Binding-site contacts:
Ligand atom C15 contacts residue PRO349 of chain 1.B at 3.9 Å (hydrophobic).
Ligand atom C7 contacts residue ILE352 of chain 1.B at 3.8 Å (hydrophobic).
Ligand atom C7 contacts residue PHE353 of chain 1.B at 3.6 Å (hydrophobic).
Ligand atom C6 contacts residue PHE353 of chain 1.B at 3.8 Å (hydrophobic).
Ligand atom C7 contacts residue PRO349 of chain 1.B at 4.2 Å (hydrophobic).
Ligand atom C15 contacts residue ILE352 of chain 1.B at 3.8 Å (hydrophobic).
Ligand atom C26 contacts residue PRO349 of chain 1.B at 3.7 Å (hydrophobic).
Ligand atom C14 contacts residue PRO349 of chain 1.B at 4.3 Å (hydrophobic).
Ligand atom C2 contacts residue PHE353 of chain 1.B at 4.1 Å (hydrophobic).
Ligand atom C26 contacts residue VAL345 of chain 1.B at 3.5 Å (hydrophobic).
Ligand atom C5 contacts residue PHE353 of chain 1.B at 3.9 Å (hydrophobic).
Ligand atom C4 contacts residue VAL356 of chain 1.B at 4.0 Å (hydrophobic).
Ligand atom C16 contacts residue PRO349 of chain 1.B at 3.8 Å (hydrophobic).
Ligand atom C8 contacts residue PHE353 of chain 1.B at 4.4 Å (hydrophobic).
Ligand atom C26 contacts residue VAL344 of chain 1.B at 3.6 Å (hydrophobic).
Ligand atom C9 contacts residue PHE353 of chain 1.B at 4.0 Å (hydrophobic).
Ligand atom C4 contacts residue PHE353 of chain 1.B at 4.3 Å (hydrophobic).
Ligand atom C26 contacts residue THR348 of chain 1.B at 3.8 Å.
Ligand atom C6 contacts residue ILE352 of chain 1.B at 4.4 Å (hydrophobic).
Ligand atom C27 contacts residue VAL344 of chain 1.B at 4.1 Å (hydrophobic).
Ligand atom C10 contacts residue PHE353 of chain 1.B at 4.2 Å (hydrophobic).
Ligand atom C27 contacts residue VAL345 of chain 1.B at 4.5 Å (hydrophobic).
Ligand atom C3 contacts residue PHE353 of chain 1.B at 3.8 Å (hydrophobic).
Ligand atom C1 contacts residue PHE353 of chain 1.B at 3.7 Å (hydrophobic).
Ligand atom C15 contacts residue THR348 of chain 1.B at 4.5 Å.
Ligand atom C6 contacts residue VAL356 of chain 1.B at 4.3 Å (hydrophobic).

Sequence of chain 1.B:
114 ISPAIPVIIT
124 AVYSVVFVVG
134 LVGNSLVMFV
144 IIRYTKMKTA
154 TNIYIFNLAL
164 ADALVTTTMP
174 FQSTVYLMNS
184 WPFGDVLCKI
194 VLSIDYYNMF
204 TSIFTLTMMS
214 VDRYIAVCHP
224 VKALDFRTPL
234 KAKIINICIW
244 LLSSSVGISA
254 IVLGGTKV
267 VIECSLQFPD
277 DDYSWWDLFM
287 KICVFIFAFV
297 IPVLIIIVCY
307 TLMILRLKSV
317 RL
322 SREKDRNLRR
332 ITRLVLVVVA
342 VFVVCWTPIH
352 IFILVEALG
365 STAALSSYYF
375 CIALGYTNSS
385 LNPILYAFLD

This protein binds this small molecule.
Small molecule (SMILES): CC(C)CCC[C@@H](C)[C@H]1CC[C@H]2[C@@H]3CC=C4C[C@@H](O)CC[C@]4(C)[C@H]3CC[C@]12C